Binding-site contacts:
Ligand atom O6 contacts residue PHE205 of chain 1.A at 2.9 Å (h-bond).
Ligand atom C1 contacts residue DP11 of chain 1.H at 3.6 Å.
Ligand atom O4 contacts residue ASP413 of chain 1.A at 2.8 Å (salt-bridge).
Ligand atom O5 contacts residue SER181 of chain 1.A at 3.4 Å (h-bond).
Ligand atom O5 contacts residue ASN202 of chain 1.A at 3.3 Å (h-bond).
Ligand atom O4 contacts residue GLN204 of chain 1.A at 4.3 Å.
Ligand atom O2 contacts residue ASP413 of chain 1.A at 2.9 Å (salt-bridge).
Ligand atom C3 contacts residue SER181 of chain 1.A at 3.7 Å.
Ligand atom C4 contacts residue TRP415 of chain 1.A at 3.9 Å (hydrophobic).
Ligand atom O6 contacts residue GLN204 of chain 1.A at 3.4 Å (h-bond).
Ligand atom O6 contacts residue VAL203 of chain 1.A at 3.9 Å.
Ligand atom C2 contacts residue ASP413 of chain 1.A at 3.6 Å.
Ligand atom C1 contacts residue ASN273 of chain 1.A at 4.2 Å.
Ligand atom C2 contacts residue DP11 of chain 1.H at 4.2 Å.
Ligand atom C5 contacts residue SER181 of chain 1.A at 4.2 Å.
Ligand atom C6 contacts residue ALA201 of chain 1.A at 3.8 Å (hydrophobic).
Ligand atom O5 contacts residue ALA201 of chain 1.A at 3.0 Å (h-bond).
Ligand atom O2 contacts residue DP11 of chain 1.H at 3.7 Å.
Ligand atom C4 contacts residue SER181 of chain 1.A at 3.8 Å.
Ligand atom C6 contacts residue ASN202 of chain 1.A at 4.4 Å.
Ligand atom C6 contacts residue TRP415 of chain 1.A at 3.8 Å (hydrophobic).
Ligand atom O6 contacts residue ALA201 of chain 1.A at 3.1 Å (h-bond).
Ligand atom O4 contacts residue TRP415 of chain 1.A at 3.4 Å.
Ligand atom O1 contacts residue DP11 of chain 1.H at 2.8 Å (h-bond).
Ligand atom C5 contacts residue ALA201 of chain 1.A at 3.2 Å (hydrophobic).
Ligand atom O1 contacts residue ASN273 of chain 1.A at 4.3 Å.
Ligand atom C3 contacts residue ASP413 of chain 1.A at 4.2 Å.
Ligand atom C6 contacts residue PHE205 of chain 1.A at 3.5 Å (hydrophobic).
Ligand atom C5 contacts residue TRP415 of chain 1.A at 4.5 Å (hydrophobic).
Ligand atom O2 contacts residue ASN273 of chain 1.A at 3.1 Å (h-bond).
Ligand atom C6 contacts residue GLN204 of chain 1.A at 4.0 Å.
Ligand atom C2 contacts residue ASN273 of chain 1.A at 4.2 Å.
Ligand atom C2 contacts residue SER181 of chain 1.A at 4.0 Å.
Ligand atom O2 contacts residue SER181 of chain 1.A at 3.1 Å (h-bond).
Ligand atom O5 contacts residue ARG185 of chain 1.A at 3.5 Å (salt-bridge).
Ligand atom O1 contacts residue SER181 of chain 1.A at 4.5 Å.
Ligand atom O6 contacts residue ASN202 of chain 1.A at 3.3 Å.
Ligand atom C4 contacts residue ASP413 of chain 1.A at 3.7 Å.

Sequence of chain 1.A:
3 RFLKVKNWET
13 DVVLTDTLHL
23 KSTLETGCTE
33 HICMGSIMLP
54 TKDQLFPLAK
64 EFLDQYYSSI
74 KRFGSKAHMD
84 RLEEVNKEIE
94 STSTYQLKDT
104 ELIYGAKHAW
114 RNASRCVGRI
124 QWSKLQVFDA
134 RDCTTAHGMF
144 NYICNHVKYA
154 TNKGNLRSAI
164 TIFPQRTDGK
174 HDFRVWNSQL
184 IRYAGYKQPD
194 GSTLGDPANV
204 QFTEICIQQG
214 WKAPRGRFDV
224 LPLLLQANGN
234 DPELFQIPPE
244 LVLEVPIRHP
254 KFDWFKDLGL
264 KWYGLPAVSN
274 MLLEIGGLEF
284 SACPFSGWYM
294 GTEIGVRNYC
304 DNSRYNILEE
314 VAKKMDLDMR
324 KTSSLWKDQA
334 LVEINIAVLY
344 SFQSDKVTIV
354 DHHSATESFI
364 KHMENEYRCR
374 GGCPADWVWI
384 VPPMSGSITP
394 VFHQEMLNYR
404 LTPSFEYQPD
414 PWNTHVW

The protein below binds the small molecule below.
Small molecule (SMILES): OC[C@@H](O)[C@@H](O)[C@H](O)[C@H](O)CO